Sequence of chain 1.D:
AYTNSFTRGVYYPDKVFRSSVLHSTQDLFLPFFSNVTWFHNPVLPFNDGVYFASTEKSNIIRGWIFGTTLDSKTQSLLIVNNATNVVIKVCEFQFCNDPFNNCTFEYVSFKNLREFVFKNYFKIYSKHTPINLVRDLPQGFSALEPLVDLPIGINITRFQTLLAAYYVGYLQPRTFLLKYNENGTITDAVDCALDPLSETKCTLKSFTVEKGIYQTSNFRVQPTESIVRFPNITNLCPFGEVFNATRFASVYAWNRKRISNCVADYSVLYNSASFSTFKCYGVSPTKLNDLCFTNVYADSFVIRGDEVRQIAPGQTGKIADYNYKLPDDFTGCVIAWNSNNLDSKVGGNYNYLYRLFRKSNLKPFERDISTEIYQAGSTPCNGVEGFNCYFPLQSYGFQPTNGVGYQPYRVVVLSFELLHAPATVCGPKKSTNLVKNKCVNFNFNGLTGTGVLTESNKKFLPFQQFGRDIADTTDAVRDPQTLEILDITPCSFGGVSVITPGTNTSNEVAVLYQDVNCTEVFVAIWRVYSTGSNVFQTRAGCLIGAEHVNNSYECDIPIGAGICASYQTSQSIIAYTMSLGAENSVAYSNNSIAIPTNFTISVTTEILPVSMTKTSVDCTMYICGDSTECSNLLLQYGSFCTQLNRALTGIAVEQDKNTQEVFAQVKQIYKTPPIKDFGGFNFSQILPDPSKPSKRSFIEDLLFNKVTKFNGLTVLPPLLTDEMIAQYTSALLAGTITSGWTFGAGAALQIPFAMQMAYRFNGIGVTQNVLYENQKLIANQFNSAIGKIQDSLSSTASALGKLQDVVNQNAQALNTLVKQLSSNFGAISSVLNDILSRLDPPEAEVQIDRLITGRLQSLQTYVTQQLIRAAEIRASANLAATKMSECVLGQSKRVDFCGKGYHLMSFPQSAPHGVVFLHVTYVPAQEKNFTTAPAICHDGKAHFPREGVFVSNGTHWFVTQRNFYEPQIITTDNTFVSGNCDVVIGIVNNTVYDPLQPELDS

This protein binds this small molecule.
Small molecule (SMILES): CC(=O)N[C@H]1[C@H](O[C@H]2[C@H](O)[C@@H](NC(C)=O)CO[C@@H]2CO)O[C@H](CO)[C@@H](O)[C@@H]1O

Binding-site contacts:
Ligand atom C1 contacts residue ASN1134 of chain 1.D at 1.4 Å.
Ligand atom O5 contacts residue ASN1134 of chain 1.D at 2.4 Å (h-bond).
Ligand atom N2 contacts residue ASN1134 of chain 1.D at 2.9 Å (h-bond).
Ligand atom C7 contacts residue ASN1134 of chain 1.D at 3.2 Å.
Ligand atom C8 contacts residue ASN1134 of chain 1.D at 4.4 Å.
Ligand atom C2 contacts residue ASN1134 of chain 1.D at 2.4 Å.
Ligand atom C5 contacts residue ASN1134 of chain 1.D at 3.7 Å.
Ligand atom C4 contacts residue ASN1134 of chain 1.D at 4.2 Å.
Ligand atom C3 contacts residue ASN1134 of chain 1.D at 3.8 Å.
Ligand atom O7 contacts residue ASN1134 of chain 1.D at 3.1 Å (h-bond).